Sequence of chain 1.A:
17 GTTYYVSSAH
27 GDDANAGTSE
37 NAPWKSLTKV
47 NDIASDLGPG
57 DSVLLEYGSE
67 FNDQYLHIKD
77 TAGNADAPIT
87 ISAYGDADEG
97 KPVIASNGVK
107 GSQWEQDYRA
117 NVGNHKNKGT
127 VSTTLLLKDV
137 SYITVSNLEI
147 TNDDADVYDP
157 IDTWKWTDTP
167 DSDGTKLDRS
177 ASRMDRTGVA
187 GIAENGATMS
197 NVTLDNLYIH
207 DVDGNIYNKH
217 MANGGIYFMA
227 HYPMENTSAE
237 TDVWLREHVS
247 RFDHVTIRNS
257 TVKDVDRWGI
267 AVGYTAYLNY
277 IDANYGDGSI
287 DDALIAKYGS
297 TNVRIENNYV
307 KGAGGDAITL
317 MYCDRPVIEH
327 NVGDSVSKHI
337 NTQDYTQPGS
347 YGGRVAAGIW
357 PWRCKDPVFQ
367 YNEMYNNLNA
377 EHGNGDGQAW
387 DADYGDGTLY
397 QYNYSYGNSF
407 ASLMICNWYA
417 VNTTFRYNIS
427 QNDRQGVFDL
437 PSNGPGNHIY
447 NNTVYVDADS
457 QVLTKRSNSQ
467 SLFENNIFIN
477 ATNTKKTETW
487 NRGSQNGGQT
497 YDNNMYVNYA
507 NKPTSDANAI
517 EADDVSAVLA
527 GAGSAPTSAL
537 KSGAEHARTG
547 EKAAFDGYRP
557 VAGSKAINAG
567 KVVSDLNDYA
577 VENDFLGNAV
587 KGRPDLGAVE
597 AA

Binding-site contacts:
Ligand atom O6 contacts residue ALA352 of chain 1.A at 3.1 Å.
Ligand atom C5 contacts residue ASP382 of chain 1.A at 3.7 Å.
Ligand atom O5 contacts residue ASP389 of chain 1.A at 3.7 Å.
Ligand atom C5 contacts residue LYS215 of chain 1.A at 3.5 Å.
Ligand atom C2 contacts residue LYS215 of chain 1.A at 3.6 Å.
Ligand atom O4 contacts residue HIS216 of chain 1.A at 3.0 Å (h-bond).
Ligand atom C6 contacts residue LYS215 of chain 1.A at 3.6 Å.
Ligand atom C4 contacts residue LYS215 of chain 1.A at 3.6 Å.
Ligand atom C1 contacts residue LYS215 of chain 1.A at 3.4 Å.
Ligand atom O4 contacts residue HIS121 of chain 1.A at 2.9 Å (h-bond).
Ligand atom C1 contacts residue CYS412 of chain 1.A at 3.7 Å (hydrophobic).
Ligand atom O6 contacts residue ASP382 of chain 1.A at 2.7 Å (salt-bridge).
Ligand atom C6 contacts residue TRP356 of chain 1.A at 3.5 Å (hydrophobic).
Ligand atom O6 contacts residue VAL351 of chain 1.A at 3.3 Å.
Ligand atom C1 contacts residue ASP382 of chain 1.A at 3.6 Å.
Ligand atom C6 contacts residue ASP382 of chain 1.A at 3.6 Å.
Ligand atom O6 contacts residue TYR270 of chain 1.A at 3.6 Å.
Ligand atom O6 contacts residue HIS216 of chain 1.A at 3.3 Å.
Ligand atom O1 contacts residue CYS412 of chain 1.A at 3.5 Å (h-bond).
Ligand atom C6 contacts residue HIS216 of chain 1.A at 3.5 Å.
Ligand atom N2 contacts residue CYS412 of chain 1.A at 3.4 Å (h-bond).
Ligand atom C3 contacts residue ASP389 of chain 1.A at 3.4 Å.
Ligand atom C5 contacts residue ASP387 of chain 1.A at 3.5 Å.
Ligand atom O6 contacts residue ALA353 of chain 1.A at 3.4 Å (h-bond).
Ligand atom C5 contacts residue ASP389 of chain 1.A at 3.3 Å.
Ligand atom C1 contacts residue ASP389 of chain 1.A at 3.3 Å.
Ligand atom C4 contacts residue TRP356 of chain 1.A at 3.6 Å (hydrophobic).
Ligand atom O6 contacts residue TRP358 of chain 1.A at 3.3 Å.
Ligand atom O4 contacts residue VAL351 of chain 1.A at 3.0 Å.
Ligand atom O5 contacts residue ASP382 of chain 1.A at 2.7 Å (salt-bridge).
Ligand atom N2 contacts residue ASP389 of chain 1.A at 3.4 Å (salt-bridge).
Ligand atom C2 contacts residue ASP389 of chain 1.A at 3.5 Å.
Ligand atom O3 contacts residue LYS215 of chain 1.A at 3.5 Å (salt-bridge).
Ligand atom C4 contacts residue HIS216 of chain 1.A at 3.5 Å.
Ligand atom O4 contacts residue LYS215 of chain 1.A at 3.5 Å (salt-bridge).
Ligand atom O3 contacts residue HIS121 of chain 1.A at 3.1 Å (h-bond).
Ligand atom O1 contacts residue ASP382 of chain 1.A at 3.4 Å (salt-bridge).
Ligand atom O5 contacts residue LYS215 of chain 1.A at 2.7 Å (salt-bridge).
Ligand atom O4 contacts residue LYS215 of chain 1.A at 2.7 Å (salt-bridge).
Ligand atom C8 contacts residue TYR390 of chain 1.A at 3.5 Å (hydrophobic).

The protein below binds the small molecule below.
Small molecule (SMILES): CC(=O)N[C@@H]1[C@@H](O[C@@H]2O[C@H](CO)[C@H](O)[C@H](O)[C@H]2O)[C@@H](O)[C@@H](CO)O[C@H]1O